Binding-site contacts:
Ligand atom C1 contacts residue ASN259 of chain 7.H at 1.4 Å.
Ligand atom O5 contacts residue ASN259 of chain 7.H at 2.3 Å (h-bond).
Ligand atom C8 contacts residue ASN259 of chain 7.H at 4.4 Å.
Ligand atom C5 contacts residue ASN259 of chain 7.H at 3.6 Å.
Ligand atom C4 contacts residue ASN259 of chain 7.H at 4.2 Å.
Ligand atom C6 contacts residue LYS115 of chain 7.G at 4.1 Å.
Ligand atom C2 contacts residue ASN259 of chain 7.H at 2.4 Å.
Ligand atom C3 contacts residue ASN259 of chain 7.H at 3.8 Å.
Ligand atom C6 contacts residue THR116 of chain 7.G at 3.8 Å.
Ligand atom O6 contacts residue THR116 of chain 7.G at 3.3 Å.
Ligand atom O7 contacts residue LYS181 of chain 7.G at 4.2 Å.
Ligand atom C5 contacts residue THR116 of chain 7.G at 4.5 Å.
Ligand atom N2 contacts residue ASN259 of chain 7.H at 2.9 Å (h-bond).
Ligand atom O5 contacts residue THR116 of chain 7.G at 3.9 Å.
Ligand atom O7 contacts residue ASN259 of chain 7.H at 2.9 Å (h-bond).
Ligand atom C7 contacts residue ASN259 of chain 7.H at 3.1 Å.
Ligand atom O6 contacts residue LYS115 of chain 7.G at 4.2 Å.

The protein below binds the small molecule below.
Small molecule (SMILES): CC(=O)N[C@@H]1[C@@H](O)[C@H](O)[C@@H](CO)O[C@H]1O

Sequence of chain 7.H:
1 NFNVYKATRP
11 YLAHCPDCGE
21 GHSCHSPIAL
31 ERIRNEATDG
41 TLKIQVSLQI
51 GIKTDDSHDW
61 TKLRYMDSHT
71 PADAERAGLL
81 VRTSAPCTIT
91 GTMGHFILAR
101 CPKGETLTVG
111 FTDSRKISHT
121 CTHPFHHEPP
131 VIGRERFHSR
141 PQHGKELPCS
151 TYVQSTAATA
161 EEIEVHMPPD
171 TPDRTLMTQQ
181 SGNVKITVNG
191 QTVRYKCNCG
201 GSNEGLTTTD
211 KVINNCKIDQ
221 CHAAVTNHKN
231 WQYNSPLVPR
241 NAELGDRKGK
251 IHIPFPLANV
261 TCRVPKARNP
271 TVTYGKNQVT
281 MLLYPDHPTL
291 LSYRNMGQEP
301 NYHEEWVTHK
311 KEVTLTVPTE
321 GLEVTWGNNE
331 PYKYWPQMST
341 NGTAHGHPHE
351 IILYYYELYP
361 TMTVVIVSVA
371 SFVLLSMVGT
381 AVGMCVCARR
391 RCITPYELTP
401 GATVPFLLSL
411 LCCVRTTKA

Sequence of chain 7.G:
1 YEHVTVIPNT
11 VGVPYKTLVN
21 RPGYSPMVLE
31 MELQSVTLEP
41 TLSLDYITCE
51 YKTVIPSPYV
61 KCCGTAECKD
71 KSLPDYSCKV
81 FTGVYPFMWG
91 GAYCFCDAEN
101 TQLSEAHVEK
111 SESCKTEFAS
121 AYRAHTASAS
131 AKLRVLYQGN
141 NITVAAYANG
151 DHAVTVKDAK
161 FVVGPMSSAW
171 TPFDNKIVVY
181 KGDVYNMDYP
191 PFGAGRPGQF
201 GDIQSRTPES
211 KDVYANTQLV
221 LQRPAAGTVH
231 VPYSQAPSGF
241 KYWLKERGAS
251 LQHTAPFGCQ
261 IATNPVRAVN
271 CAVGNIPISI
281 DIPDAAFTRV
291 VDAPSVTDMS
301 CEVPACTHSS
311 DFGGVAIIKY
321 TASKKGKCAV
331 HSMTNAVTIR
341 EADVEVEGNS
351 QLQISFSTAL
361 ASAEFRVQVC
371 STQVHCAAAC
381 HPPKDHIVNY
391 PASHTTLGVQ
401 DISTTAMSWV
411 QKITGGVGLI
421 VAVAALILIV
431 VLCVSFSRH